Binding-site contacts:
Ligand atom O6 contacts residue GLY219 of chain 2.E at 3.0 Å (h-bond).
Ligand atom O4 contacts residue SER130 of chain 2.E at 3.9 Å.
Ligand atom C11 contacts residue GLY127 of chain 2.E at 3.9 Å.
Ligand atom C11 contacts residue LEU147 of chain 2.E at 3.5 Å (hydrophobic).
Ligand atom C1 contacts residue SER130 of chain 2.E at 3.6 Å.
Ligand atom C1 contacts residue THR129 of chain 2.E at 3.7 Å.
Ligand atom C8 contacts residue GLU184 of chain 2.E at 3.4 Å.
Ligand atom O10 contacts residue LEU188 of chain 2.E at 3.3 Å.
Ligand atom O8 contacts residue GLN220 of chain 2.E at 3.4 Å.
Ligand atom O7 contacts residue ARG187 of chain 2.E at 3.5 Å (salt-bridge).
Ligand atom C5 contacts residue GLY219 of chain 2.E at 3.3 Å.
Ligand atom O1B contacts residue THR129 of chain 2.E at 2.7 Å (h-bond).
Ligand atom C4 contacts residue GLN220 of chain 2.E at 3.3 Å.
Ligand atom O8 contacts residue TYR91 of chain 2.E at 3.2 Å.
Ligand atom C9 contacts residue GLU184 of chain 2.E at 3.4 Å.
Ligand atom C1 contacts residue GLN220 of chain 2.E at 3.4 Å.
Ligand atom C6 contacts residue GLY219 of chain 2.E at 3.3 Å.
Ligand atom O1A contacts residue THR129 of chain 2.E at 3.7 Å.
Ligand atom O8 contacts residue THR129 of chain 2.E at 3.9 Å.
Ligand atom O9 contacts residue TYR91 of chain 2.E at 2.5 Å (h-bond).
Ligand atom O9 contacts residue HIS177 of chain 2.E at 3.7 Å.
Ligand atom C11 contacts residue GLU128 of chain 2.E at 3.7 Å.
Ligand atom O1B contacts residue SER130 of chain 2.E at 3.6 Å (h-bond).
Ligand atom O1A contacts residue SER130 of chain 2.E at 2.8 Å (h-bond).
Ligand atom C5 contacts residue GLU128 of chain 2.E at 3.6 Å.
Ligand atom O11 contacts residue GLY127 of chain 2.E at 3.2 Å.
Ligand atom C9 contacts residue HIS177 of chain 2.E at 3.8 Å.
Ligand atom C4 contacts residue SER130 of chain 2.E at 3.7 Å.
Ligand atom O7 contacts residue GLU184 of chain 2.E at 2.7 Å (salt-bridge).
Ligand atom C9 contacts residue TYR91 of chain 2.E at 3.3 Å (hydrophobic).
Ligand atom O10 contacts residue ARG187 of chain 2.E at 3.5 Å (salt-bridge).
Ligand atom C5 contacts residue GLN220 of chain 2.E at 3.5 Å.
Ligand atom O9 contacts residue GLU184 of chain 2.E at 2.8 Å (salt-bridge).
Ligand atom O1B contacts residue GLN220 of chain 2.E at 2.5 Å (h-bond).
Ligand atom C10 contacts residue GLU128 of chain 2.E at 3.7 Å.
Ligand atom N5 contacts residue GLU128 of chain 2.E at 2.8 Å (salt-bridge).
Ligand atom C4 contacts residue GLU128 of chain 2.E at 3.6 Å.
Ligand atom C7 contacts residue GLU184 of chain 2.E at 3.7 Å.
Ligand atom C3 contacts residue GLN220 of chain 2.E at 3.5 Å.
Ligand atom O11 contacts residue GLU128 of chain 2.E at 2.5 Å (salt-bridge).

Sequence of chain 2.E:
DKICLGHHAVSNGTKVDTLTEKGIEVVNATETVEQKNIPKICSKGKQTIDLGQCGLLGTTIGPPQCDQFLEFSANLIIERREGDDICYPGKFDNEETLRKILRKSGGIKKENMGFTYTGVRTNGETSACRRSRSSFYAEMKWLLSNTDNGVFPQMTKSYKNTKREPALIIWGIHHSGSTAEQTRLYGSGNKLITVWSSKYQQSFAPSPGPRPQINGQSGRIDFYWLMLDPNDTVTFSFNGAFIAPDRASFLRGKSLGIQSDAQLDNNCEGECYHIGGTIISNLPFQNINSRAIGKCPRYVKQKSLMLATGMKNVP

This protein binds this small molecule.
Small molecule (SMILES): O=C(CO)N[C@H]1[C@H]([C@H](O)[C@H](O)CO)O[C@@](O[C@@H]2[C@@H](O)[C@H](O)O[C@H](CO)[C@@H]2O)(C(=O)O)C[C@@H]1O